The protein below binds the small molecule below.
Small molecule (SMILES): CC(=O)N[C@@H]1[C@@H](O)[C@H](O)[C@@H](CO)O[C@H]1O

Binding-site contacts:
Ligand atom C4 contacts residue ASN748 of chain 1.A at 4.2 Å.
Ligand atom O5 contacts residue ASN748 of chain 1.A at 2.4 Å (h-bond).
Ligand atom C7 contacts residue ASN748 of chain 1.A at 3.2 Å.
Ligand atom O6 contacts residue LEU746 of chain 1.A at 4.3 Å.
Ligand atom C2 contacts residue ASN748 of chain 1.A at 2.5 Å.
Ligand atom O5 contacts residue LEU746 of chain 1.A at 4.2 Å.
Ligand atom C8 contacts residue ASN748 of chain 1.A at 4.4 Å.
Ligand atom C6 contacts residue LEU746 of chain 1.A at 4.4 Å (hydrophobic).
Ligand atom C3 contacts residue ASN748 of chain 1.A at 3.8 Å.
Ligand atom C5 contacts residue ASN748 of chain 1.A at 3.7 Å.
Ligand atom C1 contacts residue ASN748 of chain 1.A at 1.4 Å.
Ligand atom N2 contacts residue ASN748 of chain 1.A at 2.9 Å (h-bond).
Ligand atom O7 contacts residue ASN748 of chain 1.A at 3.2 Å (h-bond).

Sequence of chain 1.A:
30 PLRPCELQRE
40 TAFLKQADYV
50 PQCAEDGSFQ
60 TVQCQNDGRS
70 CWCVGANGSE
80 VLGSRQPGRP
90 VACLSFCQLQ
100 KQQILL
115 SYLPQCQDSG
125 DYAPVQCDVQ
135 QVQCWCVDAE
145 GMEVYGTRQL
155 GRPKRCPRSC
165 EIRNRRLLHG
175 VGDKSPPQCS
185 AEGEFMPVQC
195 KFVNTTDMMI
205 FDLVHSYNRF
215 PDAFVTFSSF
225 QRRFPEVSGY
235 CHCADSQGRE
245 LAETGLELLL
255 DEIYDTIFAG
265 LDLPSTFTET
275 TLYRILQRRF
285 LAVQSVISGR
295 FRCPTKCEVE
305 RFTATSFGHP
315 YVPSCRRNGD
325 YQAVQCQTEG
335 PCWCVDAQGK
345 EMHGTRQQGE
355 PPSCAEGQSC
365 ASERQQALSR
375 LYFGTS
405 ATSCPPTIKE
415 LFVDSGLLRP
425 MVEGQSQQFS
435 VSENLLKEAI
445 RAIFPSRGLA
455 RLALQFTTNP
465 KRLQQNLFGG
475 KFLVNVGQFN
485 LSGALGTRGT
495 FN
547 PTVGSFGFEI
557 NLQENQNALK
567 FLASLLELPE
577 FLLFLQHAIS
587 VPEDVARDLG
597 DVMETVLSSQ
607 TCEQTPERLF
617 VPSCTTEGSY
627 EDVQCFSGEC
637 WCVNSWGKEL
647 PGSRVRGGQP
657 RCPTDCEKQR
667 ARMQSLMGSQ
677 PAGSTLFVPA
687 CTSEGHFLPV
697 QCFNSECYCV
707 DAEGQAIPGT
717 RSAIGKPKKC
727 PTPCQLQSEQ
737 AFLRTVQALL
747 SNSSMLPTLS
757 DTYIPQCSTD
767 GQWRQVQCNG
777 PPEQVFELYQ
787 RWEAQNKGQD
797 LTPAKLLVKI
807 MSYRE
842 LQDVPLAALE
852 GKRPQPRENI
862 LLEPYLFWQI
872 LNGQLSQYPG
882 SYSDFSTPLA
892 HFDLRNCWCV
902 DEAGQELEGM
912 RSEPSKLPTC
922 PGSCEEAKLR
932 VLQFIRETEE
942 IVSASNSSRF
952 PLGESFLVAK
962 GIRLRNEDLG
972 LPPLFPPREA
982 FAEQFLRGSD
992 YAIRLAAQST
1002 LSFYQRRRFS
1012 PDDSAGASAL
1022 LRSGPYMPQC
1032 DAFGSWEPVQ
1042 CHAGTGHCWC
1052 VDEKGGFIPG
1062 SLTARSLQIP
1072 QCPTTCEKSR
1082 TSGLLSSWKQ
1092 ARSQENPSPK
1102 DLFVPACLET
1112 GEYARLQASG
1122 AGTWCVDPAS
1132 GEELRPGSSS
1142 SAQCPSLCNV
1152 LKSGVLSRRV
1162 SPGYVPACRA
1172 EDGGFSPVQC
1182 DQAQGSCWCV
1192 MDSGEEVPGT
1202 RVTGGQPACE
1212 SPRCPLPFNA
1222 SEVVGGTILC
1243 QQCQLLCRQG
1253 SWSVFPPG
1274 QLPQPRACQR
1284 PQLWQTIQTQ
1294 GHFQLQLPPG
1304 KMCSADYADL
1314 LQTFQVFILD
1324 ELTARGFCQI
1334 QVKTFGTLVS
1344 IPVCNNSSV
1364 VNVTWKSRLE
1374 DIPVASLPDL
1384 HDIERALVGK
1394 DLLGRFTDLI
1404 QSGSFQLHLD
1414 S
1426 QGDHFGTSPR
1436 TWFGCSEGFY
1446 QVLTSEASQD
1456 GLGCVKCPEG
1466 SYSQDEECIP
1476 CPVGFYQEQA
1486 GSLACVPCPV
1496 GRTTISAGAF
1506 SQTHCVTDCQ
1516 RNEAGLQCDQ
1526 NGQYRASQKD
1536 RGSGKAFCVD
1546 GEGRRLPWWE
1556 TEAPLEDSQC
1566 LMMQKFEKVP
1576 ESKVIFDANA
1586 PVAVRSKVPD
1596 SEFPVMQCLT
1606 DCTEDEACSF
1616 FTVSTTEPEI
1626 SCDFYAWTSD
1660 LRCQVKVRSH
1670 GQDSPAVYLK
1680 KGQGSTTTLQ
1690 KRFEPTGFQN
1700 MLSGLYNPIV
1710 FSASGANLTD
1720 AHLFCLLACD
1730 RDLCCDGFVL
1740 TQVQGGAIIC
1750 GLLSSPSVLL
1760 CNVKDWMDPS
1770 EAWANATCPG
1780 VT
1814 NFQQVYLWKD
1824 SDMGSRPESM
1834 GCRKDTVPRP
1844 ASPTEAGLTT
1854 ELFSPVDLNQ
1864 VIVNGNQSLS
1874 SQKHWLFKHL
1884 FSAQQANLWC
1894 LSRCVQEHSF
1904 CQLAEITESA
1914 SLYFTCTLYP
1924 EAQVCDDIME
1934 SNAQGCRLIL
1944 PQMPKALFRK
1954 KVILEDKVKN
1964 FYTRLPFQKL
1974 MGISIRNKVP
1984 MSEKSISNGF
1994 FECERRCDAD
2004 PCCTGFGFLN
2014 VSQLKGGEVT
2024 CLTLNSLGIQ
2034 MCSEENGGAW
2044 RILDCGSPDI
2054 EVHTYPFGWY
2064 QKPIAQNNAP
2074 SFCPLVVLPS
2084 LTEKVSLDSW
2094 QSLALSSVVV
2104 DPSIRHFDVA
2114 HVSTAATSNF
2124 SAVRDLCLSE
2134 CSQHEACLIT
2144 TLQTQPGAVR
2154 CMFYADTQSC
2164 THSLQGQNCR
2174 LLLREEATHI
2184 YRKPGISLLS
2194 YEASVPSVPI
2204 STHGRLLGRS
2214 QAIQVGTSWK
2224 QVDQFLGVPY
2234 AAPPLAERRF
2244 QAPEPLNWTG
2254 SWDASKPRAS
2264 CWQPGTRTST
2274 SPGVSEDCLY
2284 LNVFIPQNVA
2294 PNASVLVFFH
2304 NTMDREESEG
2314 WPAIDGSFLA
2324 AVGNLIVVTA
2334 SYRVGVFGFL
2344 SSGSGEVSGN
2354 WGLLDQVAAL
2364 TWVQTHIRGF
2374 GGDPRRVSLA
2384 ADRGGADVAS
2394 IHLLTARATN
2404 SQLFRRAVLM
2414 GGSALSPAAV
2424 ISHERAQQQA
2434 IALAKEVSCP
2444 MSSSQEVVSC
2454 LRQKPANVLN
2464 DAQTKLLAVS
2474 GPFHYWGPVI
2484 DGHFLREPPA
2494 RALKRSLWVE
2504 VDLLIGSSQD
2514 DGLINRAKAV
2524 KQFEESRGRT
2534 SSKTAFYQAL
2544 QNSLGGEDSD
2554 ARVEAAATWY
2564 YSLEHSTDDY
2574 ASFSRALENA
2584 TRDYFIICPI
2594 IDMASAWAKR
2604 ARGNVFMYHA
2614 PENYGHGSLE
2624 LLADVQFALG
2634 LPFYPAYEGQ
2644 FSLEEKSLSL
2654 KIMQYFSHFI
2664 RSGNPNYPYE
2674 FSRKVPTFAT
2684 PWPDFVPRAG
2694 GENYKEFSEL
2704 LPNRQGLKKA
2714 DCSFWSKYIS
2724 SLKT